A small-molecule ligand and the protein it binds are described below.
Small molecule (SMILES): OC[C@H]1O[C@H](O)[C@@H](O)[C@@H](O)[C@@H]1O

Binding-site contacts:
Ligand atom O4 contacts residue ASN13 of chain 1.F at 2.7 Å (h-bond).
Ligand atom O6 contacts residue ASP86 of chain 1.B at 3.7 Å.
Ligand atom O4 contacts residue GLY103 of chain 1.B at 4.0 Å.
Ligand atom O3 contacts residue ASN13 of chain 1.F at 4.0 Å.
Ligand atom O3 contacts residue GLY104 of chain 1.B at 3.5 Å (h-bond).
Ligand atom O5 contacts residue GLY97 of chain 1.F at 4.0 Å.
Ligand atom O6 contacts residue TYR11 of chain 1.F at 4.4 Å.
Ligand atom C4 contacts residue ASP86 of chain 1.B at 3.5 Å.
Ligand atom O6 contacts residue GLN98 of chain 1.F at 2.9 Å (h-bond).
Ligand atom O6 contacts residue ASP99 of chain 1.F at 2.6 Å (salt-bridge).
Ligand atom C4 contacts residue GLY103 of chain 1.B at 3.8 Å.
Ligand atom O4 contacts residue ASP86 of chain 1.B at 3.4 Å (salt-bridge).
Ligand atom C6 contacts residue ASP99 of chain 1.F at 4.0 Å.
Ligand atom C6 contacts residue ASP86 of chain 1.B at 3.0 Å.
Ligand atom O2 contacts residue GLN98 of chain 1.F at 4.4 Å.
Ligand atom C4 contacts residue ASN13 of chain 1.F at 3.9 Å.
Ligand atom C5 contacts residue GLN98 of chain 1.F at 4.2 Å.
Ligand atom O2 contacts residue GLY97 of chain 1.F at 4.2 Å.
Ligand atom O3 contacts residue TYR16 of chain 1.F at 3.6 Å (h-bond).
Ligand atom C3 contacts residue ASN13 of chain 1.F at 4.0 Å.
Ligand atom O3 contacts residue GLY103 of chain 1.B at 3.9 Å.
Ligand atom C4 contacts residue TYR11 of chain 1.F at 4.1 Å (hydrophobic).
Ligand atom C1 contacts residue GLN98 of chain 1.F at 3.9 Å.
Ligand atom O5 contacts residue ASP99 of chain 1.F at 4.4 Å.
Ligand atom C6 contacts residue ALA85 of chain 1.B at 3.7 Å (hydrophobic).
Ligand atom C6 contacts residue GLY97 of chain 1.F at 4.3 Å.
Ligand atom O4 contacts residue TYR11 of chain 1.F at 3.3 Å.
Ligand atom C4 contacts residue GLY104 of chain 1.B at 3.6 Å.
Ligand atom C3 contacts residue GLY104 of chain 1.B at 4.2 Å.
Ligand atom O6 contacts residue ALA85 of chain 1.B at 3.8 Å.
Ligand atom O2 contacts residue GLY103 of chain 1.B at 4.0 Å.
Ligand atom O6 contacts residue GLY97 of chain 1.F at 3.4 Å.
Ligand atom C6 contacts residue TYR11 of chain 1.F at 3.3 Å (hydrophobic).
Ligand atom C6 contacts residue GLN98 of chain 1.F at 4.0 Å.
Ligand atom O4 contacts residue GLY104 of chain 1.B at 3.2 Å (h-bond).
Ligand atom C5 contacts residue ASP86 of chain 1.B at 3.8 Å.
Ligand atom O5 contacts residue GLN98 of chain 1.F at 3.1 Å (h-bond).
Ligand atom C3 contacts residue GLY103 of chain 1.B at 4.4 Å.
Ligand atom O1 contacts residue GLN98 of chain 1.F at 4.2 Å.
Ligand atom C5 contacts residue TYR11 of chain 1.F at 3.4 Å (hydrophobic).

Sequence of chain 1.B:
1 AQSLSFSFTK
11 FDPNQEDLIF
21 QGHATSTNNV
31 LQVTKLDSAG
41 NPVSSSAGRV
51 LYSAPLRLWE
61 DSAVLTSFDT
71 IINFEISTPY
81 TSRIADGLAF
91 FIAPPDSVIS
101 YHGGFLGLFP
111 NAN

Sequence of chain 1.F:
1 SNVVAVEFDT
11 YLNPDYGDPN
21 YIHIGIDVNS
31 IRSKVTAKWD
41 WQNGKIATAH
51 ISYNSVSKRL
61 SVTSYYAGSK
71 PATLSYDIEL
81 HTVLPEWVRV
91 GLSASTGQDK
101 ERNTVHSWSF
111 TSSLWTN